Binding-site contacts:
Ligand atom N3 contacts residue ASP25 of chain 1.A at 2.8 Å (salt-bridge).
Ligand atom CA2 contacts residue GLY27 of chain 1.A at 3.6 Å.
Ligand atom NH1 contacts residue VAL82 of chain 1.A at 3.6 Å.
Ligand atom C contacts residue GLY48 of chain 1.A at 3.6 Å.
Ligand atom CB2 contacts residue GLY27 of chain 1.A at 3.5 Å.
Ligand atom CD1 contacts residue ASP30 of chain 1.A at 3.7 Å.
Ligand atom CA contacts residue GLY48 of chain 1.A at 3.9 Å.
Ligand atom O1 contacts residue ALA28 of chain 1.A at 3.4 Å.
Ligand atom N contacts residue GLY48 of chain 1.A at 3.0 Å (h-bond).
Ligand atom O2 contacts residue GLY49 of chain 1.A at 3.7 Å.
Ligand atom CB1 contacts residue GLY48 of chain 1.A at 3.6 Å.
Ligand atom CG21 contacts residue ILE84 of chain 1.A at 3.7 Å (hydrophobic).
Ligand atom NH1 contacts residue ARG8 of chain 1.A at 3.1 Å.
Ligand atom C1 contacts residue GLY48 of chain 1.A at 3.8 Å.
Ligand atom CB4 contacts residue ILE50 of chain 1.A at 3.9 Å (hydrophobic).
Ligand atom CZ contacts residue ARG8 of chain 1.A at 3.6 Å.
Ligand atom N1 contacts residue GLY48 of chain 1.A at 2.9 Å (h-bond).
Ligand atom C3 contacts residue ASP25 of chain 1.A at 3.4 Å.
Ligand atom CA3 contacts residue ASP25 of chain 1.A at 3.3 Å.
Ligand atom N2 contacts residue GLY27 of chain 1.A at 2.9 Å (h-bond).
Ligand atom CB contacts residue ASP29 of chain 1.A at 3.4 Å.
Ligand atom CG1 contacts residue ILE47 of chain 1.A at 3.9 Å (hydrophobic).
Ligand atom NE contacts residue ARG8 of chain 1.A at 3.7 Å.
Ligand atom C2 contacts residue GLY27 of chain 1.A at 3.9 Å.
Ligand atom CG4 contacts residue ILE50 of chain 1.A at 3.6 Å (hydrophobic).
Ligand atom CG1 contacts residue GLY48 of chain 1.A at 3.8 Å.
Ligand atom CB3 contacts residue ASP25 of chain 1.A at 3.5 Å.
Ligand atom CD4 contacts residue ARG8 of chain 1.A at 3.2 Å.
Ligand atom CH3 contacts residue GLY48 of chain 1.A at 3.5 Å.
Ligand atom O2 contacts residue GLY48 of chain 1.A at 3.8 Å.
Ligand atom CG2 contacts residue ASP29 of chain 1.A at 3.5 Å.
Ligand atom CG contacts residue GLY27 of chain 1.A at 3.6 Å.
Ligand atom O1 contacts residue ASP29 of chain 1.A at 3.0 Å (salt-bridge).
Ligand atom NH2 contacts residue VAL82 of chain 1.A at 3.2 Å.
Ligand atom CZ contacts residue VAL82 of chain 1.A at 3.6 Å (hydrophobic).
Ligand atom NH2 contacts residue LEU23 of chain 1.A at 3.4 Å.
Ligand atom CA1 contacts residue GLY48 of chain 1.A at 3.6 Å.
Ligand atom CE1 contacts residue PRO81 of chain 1.A at 3.7 Å (hydrophobic).
Ligand atom CG3 contacts residue LEU23 of chain 1.A at 3.8 Å (hydrophobic).
Ligand atom O1 contacts residue GLY27 of chain 1.A at 3.4 Å (h-bond).

The protein below binds the small molecule below.
Small molecule (SMILES): CCCC[C@@H](CN[C@@H](CCCC)C(=O)N[C@@H](CCC(N)=O)C(=O)N[C@@H](CCCNC(N)=[NH2+])C(N)=O)NC(=O)[C@@H](NC(=O)[C@@H](NC(C)=O)[C@@H](C)O)[C@@H](C)CC

Sequence of chain 1.A:
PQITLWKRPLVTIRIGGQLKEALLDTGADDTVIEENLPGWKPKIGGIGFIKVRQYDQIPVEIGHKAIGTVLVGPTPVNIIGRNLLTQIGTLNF